Sequence of chain 1.A:
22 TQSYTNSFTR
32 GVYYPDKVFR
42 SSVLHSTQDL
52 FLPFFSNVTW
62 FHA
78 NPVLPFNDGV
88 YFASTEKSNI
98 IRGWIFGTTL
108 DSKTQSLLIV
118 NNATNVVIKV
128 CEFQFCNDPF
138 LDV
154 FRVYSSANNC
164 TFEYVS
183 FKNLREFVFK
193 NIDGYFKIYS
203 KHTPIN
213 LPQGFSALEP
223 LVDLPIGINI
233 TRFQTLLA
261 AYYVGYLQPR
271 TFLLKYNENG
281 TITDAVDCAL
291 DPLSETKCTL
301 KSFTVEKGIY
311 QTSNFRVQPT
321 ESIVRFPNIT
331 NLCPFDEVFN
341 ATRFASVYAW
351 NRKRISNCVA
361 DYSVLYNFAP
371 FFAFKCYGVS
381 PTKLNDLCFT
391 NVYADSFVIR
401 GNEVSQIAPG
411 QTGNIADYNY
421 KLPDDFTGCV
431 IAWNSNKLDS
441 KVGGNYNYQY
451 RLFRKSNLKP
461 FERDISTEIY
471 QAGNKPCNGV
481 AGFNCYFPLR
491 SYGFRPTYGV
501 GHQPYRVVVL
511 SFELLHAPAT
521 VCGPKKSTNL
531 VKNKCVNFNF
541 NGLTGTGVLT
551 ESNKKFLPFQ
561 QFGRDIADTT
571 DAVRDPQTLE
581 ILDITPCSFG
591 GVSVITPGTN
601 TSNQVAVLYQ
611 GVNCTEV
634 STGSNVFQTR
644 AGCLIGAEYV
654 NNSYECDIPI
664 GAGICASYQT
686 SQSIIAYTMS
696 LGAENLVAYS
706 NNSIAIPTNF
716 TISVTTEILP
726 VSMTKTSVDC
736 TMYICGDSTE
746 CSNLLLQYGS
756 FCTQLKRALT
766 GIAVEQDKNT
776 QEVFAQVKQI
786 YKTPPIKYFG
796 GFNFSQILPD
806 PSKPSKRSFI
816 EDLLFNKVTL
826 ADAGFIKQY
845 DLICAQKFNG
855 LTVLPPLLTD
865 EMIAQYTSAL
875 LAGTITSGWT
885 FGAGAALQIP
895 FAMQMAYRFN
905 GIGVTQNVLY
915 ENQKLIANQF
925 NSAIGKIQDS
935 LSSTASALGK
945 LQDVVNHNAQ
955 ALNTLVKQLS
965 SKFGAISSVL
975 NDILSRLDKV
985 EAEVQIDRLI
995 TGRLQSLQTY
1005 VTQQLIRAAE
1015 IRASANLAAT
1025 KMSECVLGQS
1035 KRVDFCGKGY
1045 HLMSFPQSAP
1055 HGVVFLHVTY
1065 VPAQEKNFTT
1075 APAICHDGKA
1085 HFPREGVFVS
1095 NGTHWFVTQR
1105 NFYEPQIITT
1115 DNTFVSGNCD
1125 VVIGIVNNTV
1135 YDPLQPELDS

A small-molecule ligand and the protein it binds are described below.
Small molecule (SMILES): CC(=O)N[C@@H]1[C@@H](O)[C@H](O)[C@@H](CO)O[C@H]1O

Binding-site contacts:
Ligand atom C8 contacts residue GLU278 of chain 1.A at 3.4 Å.
Ligand atom C3 contacts residue ASN279 of chain 1.A at 3.8 Å.
Ligand atom N2 contacts residue ASN277 of chain 1.A at 4.2 Å.
Ligand atom C2 contacts residue ASN279 of chain 1.A at 2.5 Å.
Ligand atom O7 contacts residue ASN277 of chain 1.A at 4.3 Å.
Ligand atom O5 contacts residue ASN279 of chain 1.A at 2.4 Å (h-bond).
Ligand atom C8 contacts residue ASN277 of chain 1.A at 3.3 Å.
Ligand atom C5 contacts residue ASN279 of chain 1.A at 3.7 Å.
Ligand atom C7 contacts residue ASN279 of chain 1.A at 4.0 Å.
Ligand atom N2 contacts residue ASN279 of chain 1.A at 2.9 Å (h-bond).
Ligand atom C7 contacts residue ASN277 of chain 1.A at 3.8 Å.
Ligand atom C4 contacts residue ASN279 of chain 1.A at 4.2 Å.
Ligand atom C1 contacts residue ASN279 of chain 1.A at 1.4 Å.